A small-molecule ligand and the protein it binds are described below.
Small molecule (SMILES): CN(Cc1cccc(CCc2cccnc2N)c1)Cc1ccco1

Sequence of chain 1.B:
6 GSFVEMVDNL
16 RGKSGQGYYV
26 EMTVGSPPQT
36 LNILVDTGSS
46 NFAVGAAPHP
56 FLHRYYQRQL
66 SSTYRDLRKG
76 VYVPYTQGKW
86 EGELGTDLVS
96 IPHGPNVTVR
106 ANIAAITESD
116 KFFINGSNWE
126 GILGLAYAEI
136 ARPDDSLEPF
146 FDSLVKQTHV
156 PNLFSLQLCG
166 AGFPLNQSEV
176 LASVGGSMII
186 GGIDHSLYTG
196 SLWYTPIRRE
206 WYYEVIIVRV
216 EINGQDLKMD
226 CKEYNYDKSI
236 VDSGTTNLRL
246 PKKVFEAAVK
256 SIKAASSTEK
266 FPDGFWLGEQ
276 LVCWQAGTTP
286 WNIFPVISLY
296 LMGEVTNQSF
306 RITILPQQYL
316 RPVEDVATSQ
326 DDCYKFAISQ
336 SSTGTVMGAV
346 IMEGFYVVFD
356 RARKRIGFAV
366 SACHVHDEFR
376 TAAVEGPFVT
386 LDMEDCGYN

Binding-site contacts:
Ligand atom N2 contacts residue ASP41 of chain 1.B at 2.8 Å (salt-bridge).
Ligand atom O1 contacts residue THR241 of chain 1.B at 3.4 Å (h-bond).
Ligand atom O1 contacts residue SER19 of chain 1.B at 3.6 Å.
Ligand atom C19 contacts residue THR240 of chain 1.B at 3.5 Å.
Ligand atom C6 contacts residue ASP41 of chain 1.B at 3.6 Å.
Ligand atom C19 contacts residue SER19 of chain 1.B at 3.1 Å.
Ligand atom C2 contacts residue THR240 of chain 1.B at 3.8 Å.
Ligand atom C11 contacts residue GLN82 of chain 1.B at 3.6 Å.
Ligand atom C17 contacts residue LEU39 of chain 1.B at 3.7 Å (hydrophobic).
Ligand atom C16 contacts residue GLN21 of chain 1.B at 3.5 Å.
Ligand atom C15 contacts residue GLN21 of chain 1.B at 3.6 Å.
Ligand atom C18 contacts residue SER238 of chain 1.B at 3.2 Å.
Ligand atom O1 contacts residue GLN21 of chain 1.B at 3.7 Å.
Ligand atom C17 contacts residue GLY22 of chain 1.B at 3.5 Å.
Ligand atom C3 contacts residue ASP237 of chain 1.B at 3.4 Å.
Ligand atom C7 contacts residue ASP41 of chain 1.B at 3.1 Å.
Ligand atom C2 contacts residue ASP237 of chain 1.B at 3.3 Å.
Ligand atom C15 contacts residue GLY22 of chain 1.B at 3.8 Å.
Ligand atom C19 contacts residue GLY22 of chain 1.B at 3.7 Å.
Ligand atom C15 contacts residue GLY239 of chain 1.B at 3.4 Å.
Ligand atom C17 contacts residue SER238 of chain 1.B at 3.7 Å.
Ligand atom N2 contacts residue GLY239 of chain 1.B at 3.7 Å.
Ligand atom C17 contacts residue GLY239 of chain 1.B at 3.1 Å.
Ligand atom C7 contacts residue ILE127 of chain 1.B at 3.5 Å (hydrophobic).
Ligand atom C6 contacts residue TYR80 of chain 1.B at 3.6 Å (hydrophobic).
Ligand atom C9 contacts residue GLY239 of chain 1.B at 3.7 Å.
Ligand atom C13 contacts residue TYR80 of chain 1.B at 3.4 Å (hydrophobic).
Ligand atom N2 contacts residue GLY43 of chain 1.B at 3.7 Å.
Ligand atom C1 contacts residue GLN82 of chain 1.B at 3.6 Å.
Ligand atom N1 contacts residue ASP237 of chain 1.B at 2.5 Å (salt-bridge).
Ligand atom O1 contacts residue GLY22 of chain 1.B at 3.6 Å.
Ligand atom C18 contacts residue GLY239 of chain 1.B at 3.4 Å.
Ligand atom C20 contacts residue GLY239 of chain 1.B at 3.4 Å.
Ligand atom C18 contacts residue GLY22 of chain 1.B at 3.5 Å.
Ligand atom C18 contacts residue THR240 of chain 1.B at 3.6 Å.
Ligand atom N3 contacts residue GLY239 of chain 1.B at 3.1 Å (h-bond).
Ligand atom C19 contacts residue THR241 of chain 1.B at 3.4 Å.
Ligand atom N2 contacts residue ASP237 of chain 1.B at 3.0 Å (salt-bridge).
Ligand atom C20 contacts residue GLN82 of chain 1.B at 3.6 Å.
Ligand atom C12 contacts residue GLN82 of chain 1.B at 3.7 Å.